Binding-site contacts:
Ligand atom C2 contacts residue TYR449 of chain 1.A at 3.8 Å (hydrophobic).
Ligand atom C15 contacts residue TYR337 of chain 1.A at 3.6 Å (hydrophobic).
Ligand atom C9 contacts residue GLY121 of chain 1.A at 3.6 Å.
Ligand atom C4 contacts residue TRP86 of chain 1.A at 3.8 Å (hydrophobic).
Ligand atom C13 contacts residue TRP86 of chain 1.A at 3.6 Å (hydrophobic).
Ligand atom N1 contacts residue HIS447 of chain 1.A at 2.8 Å (h-bond).
Ligand atom C1 contacts residue TYR337 of chain 1.A at 3.5 Å (hydrophobic).
Ligand atom C15 contacts residue TRP86 of chain 1.A at 3.5 Å (hydrophobic).
Ligand atom C3 contacts residue TRP86 of chain 1.A at 3.7 Å (hydrophobic).
Ligand atom O1 contacts residue GLY121 of chain 1.A at 3.6 Å (h-bond).
Ligand atom C6 contacts residue GLU202 of chain 1.A at 3.9 Å.
Ligand atom C8 contacts residue GLY121 of chain 1.A at 3.6 Å.
Ligand atom C14 contacts residue TYR337 of chain 1.A at 3.8 Å (hydrophobic).
Ligand atom N1 contacts residue TRP86 of chain 1.A at 3.6 Å.
Ligand atom C5 contacts residue HIS447 of chain 1.A at 3.8 Å.
Ligand atom CL1 contacts residue TYR337 of chain 1.A at 3.3 Å.
Ligand atom C16 contacts residue TRP86 of chain 1.A at 3.9 Å (hydrophobic).
Ligand atom C3 contacts residue TYR337 of chain 1.A at 3.6 Å (hydrophobic).
Ligand atom O1 contacts residue GLY122 of chain 1.A at 3.0 Å (h-bond).
Ligand atom CL1 contacts residue TRP439 of chain 1.A at 3.4 Å.
Ligand atom C17 contacts residue TRP439 of chain 1.A at 3.3 Å (hydrophobic).
Ligand atom C7 contacts residue SER203 of chain 1.A at 3.4 Å.
Ligand atom C14 contacts residue TRP86 of chain 1.A at 3.6 Å (hydrophobic).
Ligand atom C16 contacts residue TYR337 of chain 1.A at 3.6 Å (hydrophobic).
Ligand atom C10 contacts residue PHE338 of chain 1.A at 3.9 Å (hydrophobic).
Ligand atom C7 contacts residue HIS447 of chain 1.A at 3.7 Å.
Ligand atom C7 contacts residue GLY121 of chain 1.A at 3.9 Å.
Ligand atom N2 contacts residue TRP86 of chain 1.A at 3.7 Å.
Ligand atom C12 contacts residue TRP86 of chain 1.A at 3.6 Å (hydrophobic).
Ligand atom N1 contacts residue TYR337 of chain 1.A at 3.9 Å.
Ligand atom C10 contacts residue SER203 of chain 1.A at 3.1 Å.
Ligand atom C2 contacts residue TYR337 of chain 1.A at 3.5 Å (hydrophobic).
Ligand atom C10 contacts residue HIS447 of chain 1.A at 3.5 Å.
Ligand atom C17 contacts residue TYR337 of chain 1.A at 3.5 Å (hydrophobic).
Ligand atom C2 contacts residue HIS447 of chain 1.A at 3.4 Å.
Ligand atom C3 contacts residue HIS447 of chain 1.A at 3.6 Å.
Ligand atom C18 contacts residue TYR337 of chain 1.A at 3.5 Å (hydrophobic).
Ligand atom C4 contacts residue HIS447 of chain 1.A at 3.8 Å.
Ligand atom O1 contacts residue SER203 of chain 1.A at 2.3 Å (h-bond).
Ligand atom C5 contacts residue TRP86 of chain 1.A at 3.8 Å (hydrophobic).

Sequence of chain 1.A:
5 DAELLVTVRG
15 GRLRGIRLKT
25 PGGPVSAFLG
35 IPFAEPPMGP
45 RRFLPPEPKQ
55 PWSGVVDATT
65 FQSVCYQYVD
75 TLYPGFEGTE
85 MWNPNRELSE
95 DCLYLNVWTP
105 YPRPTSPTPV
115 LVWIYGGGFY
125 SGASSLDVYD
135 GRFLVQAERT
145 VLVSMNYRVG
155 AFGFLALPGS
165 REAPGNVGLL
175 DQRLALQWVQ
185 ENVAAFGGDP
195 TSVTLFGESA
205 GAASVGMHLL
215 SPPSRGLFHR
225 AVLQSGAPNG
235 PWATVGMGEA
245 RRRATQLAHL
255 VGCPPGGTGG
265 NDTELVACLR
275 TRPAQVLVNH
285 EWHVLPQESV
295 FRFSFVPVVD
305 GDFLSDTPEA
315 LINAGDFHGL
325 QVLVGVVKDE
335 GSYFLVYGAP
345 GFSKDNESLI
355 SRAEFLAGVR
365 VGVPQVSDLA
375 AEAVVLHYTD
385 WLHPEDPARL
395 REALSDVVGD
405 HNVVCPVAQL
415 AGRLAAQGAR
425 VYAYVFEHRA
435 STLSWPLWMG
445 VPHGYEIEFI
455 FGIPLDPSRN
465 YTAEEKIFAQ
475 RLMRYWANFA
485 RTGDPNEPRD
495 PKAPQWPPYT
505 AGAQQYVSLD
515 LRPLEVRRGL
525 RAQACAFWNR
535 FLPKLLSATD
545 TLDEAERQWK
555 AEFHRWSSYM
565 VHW

This protein binds this small molecule.
Small molecule (SMILES): Nc1c2c(nc3cc(Cl)ccc13)C[C@H]1C=C(CCO)C[C@@H]2C1